Sequence of chain 1.B:
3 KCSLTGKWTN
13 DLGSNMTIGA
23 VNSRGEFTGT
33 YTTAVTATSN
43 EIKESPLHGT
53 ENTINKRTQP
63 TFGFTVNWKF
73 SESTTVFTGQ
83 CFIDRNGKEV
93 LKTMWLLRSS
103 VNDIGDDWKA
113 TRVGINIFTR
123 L

This small molecule binds to this protein.
Small molecule (SMILES): CC(=O)N[C@@H]1[C@@H](O)[C@H](O)[C@@H](CO)O[C@H]1O

Binding-site contacts:
Ligand atom O7 contacts residue THR34 of chain 1.B at 3.7 Å.
Ligand atom N2 contacts residue ASN17 of chain 1.B at 2.5 Å (h-bond).
Ligand atom O5 contacts residue LEU123 of chain 1.B at 4.0 Å.
Ligand atom C7 contacts residue ASN17 of chain 1.B at 2.9 Å.
Ligand atom C1 contacts residue ASN17 of chain 1.B at 1.4 Å.
Ligand atom O7 contacts residue ASN17 of chain 1.B at 3.2 Å (h-bond).
Ligand atom C7 contacts residue THR34 of chain 1.B at 4.5 Å.
Ligand atom C8 contacts residue ASN17 of chain 1.B at 3.9 Å.
Ligand atom N2 contacts residue GLY15 of chain 1.B at 3.6 Å.
Ligand atom C6 contacts residue ASN17 of chain 1.B at 4.3 Å.
Ligand atom C3 contacts residue ASN17 of chain 1.B at 3.6 Å.
Ligand atom C2 contacts residue ASN17 of chain 1.B at 2.4 Å.
Ligand atom C5 contacts residue ASN17 of chain 1.B at 3.7 Å.
Ligand atom C8 contacts residue SER16 of chain 1.B at 4.5 Å.
Ligand atom C8 contacts residue GLY15 of chain 1.B at 3.5 Å.
Ligand atom C8 contacts residue ALA36 of chain 1.B at 3.8 Å (hydrophobic).
Ligand atom C4 contacts residue ASN17 of chain 1.B at 4.2 Å.
Ligand atom O5 contacts residue ASN17 of chain 1.B at 2.4 Å (h-bond).
Ligand atom C8 contacts residue THR35 of chain 1.B at 4.2 Å.
Ligand atom C8 contacts residue THR34 of chain 1.B at 4.1 Å.
Ligand atom C7 contacts residue GLY15 of chain 1.B at 4.0 Å.